Sequence of chain 1.A:
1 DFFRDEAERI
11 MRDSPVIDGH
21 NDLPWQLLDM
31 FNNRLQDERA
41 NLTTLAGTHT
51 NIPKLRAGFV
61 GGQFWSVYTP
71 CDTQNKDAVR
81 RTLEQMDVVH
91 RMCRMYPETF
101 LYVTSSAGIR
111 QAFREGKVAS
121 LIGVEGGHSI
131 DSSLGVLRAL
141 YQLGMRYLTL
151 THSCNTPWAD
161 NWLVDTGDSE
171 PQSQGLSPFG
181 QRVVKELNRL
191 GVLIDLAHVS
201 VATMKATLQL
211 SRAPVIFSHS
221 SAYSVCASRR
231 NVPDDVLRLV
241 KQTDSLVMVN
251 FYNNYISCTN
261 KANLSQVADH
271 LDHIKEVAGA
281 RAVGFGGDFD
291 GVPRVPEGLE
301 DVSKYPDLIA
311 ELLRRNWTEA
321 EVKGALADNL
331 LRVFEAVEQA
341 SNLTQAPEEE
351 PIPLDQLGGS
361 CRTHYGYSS

Binding-site contacts:
Ligand atom O5 contacts residue THR43 of chain 1.A at 3.7 Å.
Ligand atom C8 contacts residue MET95 of chain 1.A at 3.5 Å (hydrophobic).
Ligand atom O7 contacts residue ASN41 of chain 1.A at 3.2 Å (h-bond).
Ligand atom C8 contacts residue ASN41 of chain 1.A at 4.5 Å.
Ligand atom O5 contacts residue ASN41 of chain 1.A at 2.4 Å (h-bond).
Ligand atom C2 contacts residue ASN41 of chain 1.A at 2.5 Å.
Ligand atom N2 contacts residue ASN41 of chain 1.A at 2.9 Å (h-bond).
Ligand atom C8 contacts residue TYR96 of chain 1.A at 3.7 Å (hydrophobic).
Ligand atom O6 contacts residue THR43 of chain 1.A at 4.0 Å.
Ligand atom C5 contacts residue THR43 of chain 1.A at 3.9 Å.
Ligand atom C5 contacts residue ASN41 of chain 1.A at 3.7 Å.
Ligand atom C7 contacts residue TYR96 of chain 1.A at 4.2 Å (hydrophobic).
Ligand atom C7 contacts residue ASN41 of chain 1.A at 3.3 Å.
Ligand atom C3 contacts residue ASN41 of chain 1.A at 3.8 Å.
Ligand atom N2 contacts residue TYR96 of chain 1.A at 4.2 Å.
Ligand atom O6 contacts residue THR44 of chain 1.A at 3.8 Å.
Ligand atom C1 contacts residue ASN41 of chain 1.A at 1.4 Å.
Ligand atom C1 contacts residue THR43 of chain 1.A at 3.7 Å.
Ligand atom C4 contacts residue ASN41 of chain 1.A at 4.2 Å.

This protein binds this small molecule.
Small molecule (SMILES): CC(=O)N[C@@H]1[C@@H](O)[C@H](O)[C@@H](CO)O[C@H]1O